Sequence of chain 1.A:
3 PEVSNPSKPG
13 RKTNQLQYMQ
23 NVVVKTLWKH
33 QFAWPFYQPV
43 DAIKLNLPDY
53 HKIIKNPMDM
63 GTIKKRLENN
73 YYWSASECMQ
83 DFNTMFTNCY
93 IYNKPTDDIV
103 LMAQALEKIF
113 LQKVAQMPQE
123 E

This protein binds this small molecule.
Small molecule (SMILES): CC[C@H](C)[C@H](NC(=O)[C@@H](N)C(C)C)C(=O)NCC(=O)N[C@@H](CCCCNC(C)=O)C(=O)NCC(=O)NCC(=O)N[C@@H](CCCCNC(C)=O)C(=O)N[C@@H](CC(N)=O)C(=O)N[C@H](C=O)[C@@H](C)CC

Binding-site contacts:
Ligand atom OH contacts residue PRO37 of chain 1.A at 3.2 Å.
Ligand atom CA contacts residue ASP100 of chain 1.A at 3.6 Å.
Ligand atom N contacts residue ASP100 of chain 1.A at 3.4 Å (salt-bridge).
Ligand atom CB contacts residue ASP51 of chain 1.A at 3.6 Å.
Ligand atom CH contacts residue ILE101 of chain 1.A at 3.3 Å (hydrophobic).
Ligand atom O contacts residue LEU49 of chain 1.A at 3.2 Å.
Ligand atom NZ contacts residue ILE101 of chain 1.A at 3.5 Å.
Ligand atom C contacts residue ASP51 of chain 1.A at 3.7 Å.
Ligand atom CA contacts residue ASP51 of chain 1.A at 3.6 Å.
Ligand atom CG1 contacts residue ASP51 of chain 1.A at 3.6 Å.
Ligand atom N contacts residue ASP100 of chain 1.A at 3.6 Å (salt-bridge).
Ligand atom CH3 contacts residue TRP36 of chain 1.A at 3.7 Å (hydrophobic).
Ligand atom CH contacts residue VAL42 of chain 1.A at 3.6 Å (hydrophobic).
Ligand atom N contacts residue EDO1 of chain 1.E at 3.6 Å (h-bond).
Ligand atom CH3 contacts residue VAL42 of chain 1.A at 3.6 Å (hydrophobic).
Ligand atom CD1 contacts residue PRO50 of chain 1.A at 3.5 Å (hydrophobic).
Ligand atom N contacts residue ASP51 of chain 1.A at 2.9 Å (salt-bridge).
Ligand atom OH contacts residue ILE101 of chain 1.A at 3.5 Å.
Ligand atom OH contacts residue ASN95 of chain 1.A at 3.0 Å (h-bond).
Ligand atom C contacts residue ASP100 of chain 1.A at 3.7 Å.
Ligand atom CD1 contacts residue PHE34 of chain 1.A at 3.6 Å (hydrophobic).
Ligand atom CA contacts residue ASP99 of chain 1.A at 3.8 Å.
Ligand atom CD contacts residue ASN95 of chain 1.A at 3.5 Å.
Ligand atom CG contacts residue ASN95 of chain 1.A at 3.6 Å.
Ligand atom NZ contacts residue VAL42 of chain 1.A at 3.5 Å.
Ligand atom CG2 contacts residue ASP51 of chain 1.A at 3.2 Å.
Ligand atom CH3 contacts residue ILE101 of chain 1.A at 3.5 Å (hydrophobic).
Ligand atom O contacts residue LYS96 of chain 1.A at 3.1 Å.
Ligand atom CG1 contacts residue LYS96 of chain 1.A at 3.6 Å.
Ligand atom CG2 contacts residue TYR94 of chain 1.A at 3.3 Å (hydrophobic).
Ligand atom CA contacts residue EDO1 of chain 1.E at 3.5 Å.
Ligand atom CH3 contacts residue PHE38 of chain 1.A at 3.8 Å (hydrophobic).
Ligand atom CD contacts residue ILE101 of chain 1.A at 3.6 Å (hydrophobic).
Ligand atom O contacts residue EDO1 of chain 1.E at 3.1 Å.
Ligand atom N contacts residue ASP100 of chain 1.A at 2.9 Å (salt-bridge).
Ligand atom N contacts residue TYR94 of chain 1.A at 3.2 Å (h-bond).
Ligand atom CG1 contacts residue TYR94 of chain 1.A at 3.5 Å (hydrophobic).
Ligand atom O contacts residue LYS96 of chain 1.A at 3.5 Å (salt-bridge).
Ligand atom CG2 contacts residue ILE55 of chain 1.A at 3.7 Å (hydrophobic).
Ligand atom C contacts residue EDO1 of chain 1.E at 3.2 Å.